Sequence of chain 18.A:
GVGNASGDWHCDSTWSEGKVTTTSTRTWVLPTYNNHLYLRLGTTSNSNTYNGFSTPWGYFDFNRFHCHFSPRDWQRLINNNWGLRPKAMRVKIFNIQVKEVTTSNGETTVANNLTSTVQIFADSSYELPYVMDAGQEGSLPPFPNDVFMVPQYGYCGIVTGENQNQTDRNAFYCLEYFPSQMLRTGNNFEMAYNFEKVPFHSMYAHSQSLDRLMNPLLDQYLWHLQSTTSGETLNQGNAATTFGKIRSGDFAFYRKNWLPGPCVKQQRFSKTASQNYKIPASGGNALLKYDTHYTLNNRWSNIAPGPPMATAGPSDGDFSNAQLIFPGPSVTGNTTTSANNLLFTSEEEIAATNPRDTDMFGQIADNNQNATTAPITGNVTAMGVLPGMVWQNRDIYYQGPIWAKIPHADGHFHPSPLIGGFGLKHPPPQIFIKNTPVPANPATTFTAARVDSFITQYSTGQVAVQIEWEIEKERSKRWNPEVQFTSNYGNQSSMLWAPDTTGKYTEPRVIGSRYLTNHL

Binding-site contacts:
Ligand atom N6 contacts residue SER629 of chain 60.A at 3.0 Å (h-bond).
Ligand atom O3' contacts residue PRO628 of chain 60.A at 4.1 Å.
Ligand atom N7 contacts residue SER629 of chain 60.A at 3.1 Å (h-bond).
Ligand atom C6 contacts residue SER629 of chain 60.A at 3.5 Å.
Ligand atom C5 contacts residue PRO412 of chain 60.A at 4.2 Å (hydrophobic).
Ligand atom C8 contacts residue PRO412 of chain 60.A at 4.3 Å (hydrophobic).
Ligand atom C4 contacts residue PRO628 of chain 60.A at 3.0 Å (hydrophobic).
Ligand atom N9 contacts residue PRO412 of chain 60.A at 4.2 Å.
Ligand atom C2' contacts residue PRO628 of chain 60.A at 3.6 Å (hydrophobic).
Ligand atom P contacts residue HIS625 of chain 18.A at 3.9 Å.
Ligand atom N7 contacts residue HIS627 of chain 60.A at 4.1 Å.
Ligand atom C8 contacts residue SER629 of chain 60.A at 4.2 Å.
Ligand atom N3 contacts residue PRO628 of chain 60.A at 3.5 Å (h-bond).
Ligand atom C4 contacts residue PRO412 of chain 60.A at 4.1 Å (hydrophobic).
Ligand atom C1' contacts residue PRO628 of chain 60.A at 3.9 Å (hydrophobic).
Ligand atom N7 contacts residue PRO628 of chain 60.A at 3.3 Å (h-bond).
Ligand atom C5 contacts residue SER629 of chain 60.A at 3.5 Å.
Ligand atom N7 contacts residue ASN606 of chain 60.A at 4.2 Å.
Ligand atom C1' contacts residue HIS627 of chain 60.A at 4.3 Å.
Ligand atom N6 contacts residue PRO628 of chain 60.A at 3.4 Å (h-bond).
Ligand atom C6 contacts residue GLY636 of chain 60.A at 3.6 Å.
Ligand atom C6 contacts residue PRO412 of chain 60.A at 4.3 Å (hydrophobic).
Ligand atom N6 contacts residue GLY636 of chain 60.A at 3.2 Å (h-bond).
Ligand atom C8 contacts residue HIS627 of chain 60.A at 3.5 Å.
Ligand atom C6 contacts residue PRO628 of chain 60.A at 2.8 Å (hydrophobic).
Ligand atom C2 contacts residue PRO628 of chain 60.A at 3.5 Å (hydrophobic).
Ligand atom C5 contacts residue PRO628 of chain 60.A at 2.7 Å (hydrophobic).
Ligand atom C2' contacts residue HIS627 of chain 60.A at 3.2 Å.
Ligand atom N1 contacts residue VAL411 of chain 60.A at 4.3 Å.
Ligand atom C3' contacts residue HIS627 of chain 60.A at 4.3 Å.
Ligand atom N1 contacts residue PRO628 of chain 60.A at 3.2 Å (h-bond).
Ligand atom O1P contacts residue HIS625 of chain 18.A at 2.8 Å (h-bond).
Ligand atom N9 contacts residue PRO628 of chain 60.A at 3.7 Å.
Ligand atom N7 contacts residue PRO412 of chain 60.A at 4.3 Å.
Ligand atom C2 contacts residue GLY636 of chain 60.A at 3.2 Å.
Ligand atom N1 contacts residue GLY636 of chain 60.A at 2.9 Å (h-bond).
Ligand atom C8 contacts residue PRO628 of chain 60.A at 3.8 Å (hydrophobic).
Ligand atom O2P contacts residue ASP623 of chain 18.A at 3.2 Å (salt-bridge).
Ligand atom N6 contacts residue PHE635 of chain 60.A at 3.7 Å.
Ligand atom N6 contacts residue GLY634 of chain 60.A at 3.8 Å.

Sequence of chain 60.A:
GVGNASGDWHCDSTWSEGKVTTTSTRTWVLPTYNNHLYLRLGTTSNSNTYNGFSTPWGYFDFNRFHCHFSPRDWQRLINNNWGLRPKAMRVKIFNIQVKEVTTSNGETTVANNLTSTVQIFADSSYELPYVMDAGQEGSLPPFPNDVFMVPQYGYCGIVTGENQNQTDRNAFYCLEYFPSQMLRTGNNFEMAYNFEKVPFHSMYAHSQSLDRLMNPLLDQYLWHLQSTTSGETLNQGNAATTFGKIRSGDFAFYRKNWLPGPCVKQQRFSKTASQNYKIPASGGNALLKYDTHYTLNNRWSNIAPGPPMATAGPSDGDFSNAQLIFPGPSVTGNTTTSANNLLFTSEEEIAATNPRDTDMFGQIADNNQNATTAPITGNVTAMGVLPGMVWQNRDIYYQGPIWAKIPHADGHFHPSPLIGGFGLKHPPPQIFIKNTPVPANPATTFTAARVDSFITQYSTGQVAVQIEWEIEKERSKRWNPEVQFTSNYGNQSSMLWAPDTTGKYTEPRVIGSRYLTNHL

This protein binds this small molecule.
Small molecule (SMILES): Nc1ncnc2c1ncn2[C@H]1C[C@H](O)[C@@H](COP(=O)(O)O)O1